Sequence of chain 99.B:
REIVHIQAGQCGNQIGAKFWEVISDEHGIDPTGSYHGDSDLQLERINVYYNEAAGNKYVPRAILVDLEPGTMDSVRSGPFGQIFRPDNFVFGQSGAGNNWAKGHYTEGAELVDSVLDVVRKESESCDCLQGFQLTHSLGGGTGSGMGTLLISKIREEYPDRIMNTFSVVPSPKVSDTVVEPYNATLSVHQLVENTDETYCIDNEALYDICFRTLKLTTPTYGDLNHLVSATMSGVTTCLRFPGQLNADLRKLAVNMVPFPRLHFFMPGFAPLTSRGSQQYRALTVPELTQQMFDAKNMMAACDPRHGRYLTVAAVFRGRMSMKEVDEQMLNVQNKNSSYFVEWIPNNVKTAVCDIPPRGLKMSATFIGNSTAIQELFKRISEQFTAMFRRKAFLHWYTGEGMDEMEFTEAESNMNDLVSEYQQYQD

This small molecule binds to this protein.
Small molecule (SMILES): Nc1nc2c(ncn2[C@@H]2O[C@H](CO[P](=O)(O)C[P](=O)(O)OP(=O)(O)O)[C@@H](O)[C@H]2O)c(=O)[nH]1

Binding-site contacts:
Ligand atom O4' contacts residue SER138 of chain 99.B at 3.3 Å (h-bond).
Ligand atom C6 contacts residue ASN226 of chain 99.B at 3.3 Å.
Ligand atom C4' contacts residue SER138 of chain 99.B at 3.2 Å.
Ligand atom O6 contacts residue GLN15 of chain 99.B at 2.5 Å (h-bond).
Ligand atom C6 contacts residue TYR222 of chain 99.B at 3.7 Å (hydrophobic).
Ligand atom PB contacts residue MG1 of chain 99.F at 3.7 Å.
Ligand atom O3' contacts residue GLU181 of chain 99.B at 3.3 Å (salt-bridge).
Ligand atom O1A contacts residue GLN11 of chain 99.B at 3.1 Å.
Ligand atom O1B contacts residue GLY10 of chain 99.B at 3.7 Å.
Ligand atom O6 contacts residue ASN226 of chain 99.B at 3.1 Å (h-bond).
Ligand atom O3G contacts residue MG1 of chain 99.F at 2.5 Å.
Ligand atom PB contacts residue GLY10 of chain 99.B at 3.9 Å.
Ligand atom O2B contacts residue THR143 of chain 99.B at 2.7 Å (h-bond).
Ligand atom O1G contacts residue ALA97 of chain 99.B at 3.0 Å (h-bond).
Ligand atom N3 contacts residue ASN204 of chain 99.B at 3.0 Å (h-bond).
Ligand atom C6 contacts residue GLN15 of chain 99.B at 3.6 Å.
Ligand atom O2G contacts residue ASN99 of chain 99.B at 2.9 Å (h-bond).
Ligand atom PB contacts residue THR143 of chain 99.B at 3.3 Å.
Ligand atom C2 contacts residue TYR222 of chain 99.B at 3.5 Å (hydrophobic).
Ligand atom C2 contacts residue ASN204 of chain 99.B at 3.4 Å.
Ligand atom N2 contacts residue ASN226 of chain 99.B at 2.9 Å (h-bond).
Ligand atom N2 contacts residue ASN204 of chain 99.B at 2.6 Å (h-bond).
Ligand atom O2G contacts residue GLY142 of chain 99.B at 3.0 Å (h-bond).
Ligand atom O3B contacts residue GLY142 of chain 99.B at 3.5 Å (h-bond).
Ligand atom PG contacts residue MG1 of chain 99.F at 3.5 Å.
Ligand atom O2B contacts residue GLY10 of chain 99.B at 3.2 Å.
Ligand atom N1 contacts residue ASN226 of chain 99.B at 2.7 Å (h-bond).
Ligand atom N3 contacts residue VAL169 of chain 99.B at 3.8 Å.
Ligand atom O2A contacts residue CYS12 of chain 99.B at 3.3 Å (h-bond).
Ligand atom N1 contacts residue TYR222 of chain 99.B at 3.2 Å.
Ligand atom O3B contacts residue MG1 of chain 99.F at 3.8 Å.
Ligand atom O2B contacts residue GLY144 of chain 99.B at 2.7 Å (h-bond).
Ligand atom O2A contacts residue GLN11 of chain 99.B at 3.5 Å (h-bond).
Ligand atom PG contacts residue GLY142 of chain 99.B at 3.9 Å.
Ligand atom C2 contacts residue ASN226 of chain 99.B at 3.6 Å.
Ligand atom O1B contacts residue GLN11 of chain 99.B at 3.2 Å (h-bond).
Ligand atom O1B contacts residue MG1 of chain 99.F at 2.4 Å.
Ligand atom O1G contacts residue THR143 of chain 99.B at 3.4 Å.
Ligand atom O6 contacts residue TYR222 of chain 99.B at 3.8 Å.
Ligand atom O3B contacts residue THR143 of chain 99.B at 3.1 Å (h-bond).